A small-molecule ligand and the protein it binds are described below.
Small molecule (SMILES): CC(=O)N[C@H]1[C@H](O[C@H]2[C@H](O)[C@@H](NC(C)=O)CO[C@@H]2CO)O[C@H](CO)[C@@H](O[C@@H]2O[C@H](CO)[C@@H](O)[C@H](O)[C@@H]2O)[C@@H]1O

Binding-site contacts:
Ligand atom O4 contacts residue HIS114 of chain 1.E at 4.1 Å.
Ligand atom C5 contacts residue SER112 of chain 1.E at 4.5 Å.
Ligand atom O7 contacts residue HIS114 of chain 1.E at 3.9 Å.
Ligand atom C7 contacts residue SER111 of chain 1.E at 4.0 Å.
Ligand atom C8 contacts residue SER112 of chain 1.E at 3.9 Å.
Ligand atom C7 contacts residue SER112 of chain 1.E at 4.0 Å.
Ligand atom C2 contacts residue HIS114 of chain 1.E at 4.0 Å.
Ligand atom C2 contacts residue ASN110 of chain 1.E at 2.4 Å.
Ligand atom O5 contacts residue HIS114 of chain 1.E at 3.5 Å (h-bond).
Ligand atom C3 contacts residue HIS114 of chain 1.E at 3.8 Å.
Ligand atom O7 contacts residue ASN110 of chain 1.E at 3.6 Å.
Ligand atom C7 contacts residue HIS114 of chain 1.E at 4.5 Å.
Ligand atom C8 contacts residue SER111 of chain 1.E at 2.9 Å.
Ligand atom O5 contacts residue SER112 of chain 1.E at 4.2 Å.
Ligand atom C4 contacts residue ASN110 of chain 1.E at 4.2 Å.
Ligand atom N2 contacts residue ASN110 of chain 1.E at 2.9 Å (h-bond).
Ligand atom C3 contacts residue SER112 of chain 1.E at 3.9 Å.
Ligand atom N2 contacts residue SER112 of chain 1.E at 3.0 Å (h-bond).
Ligand atom C1 contacts residue SER112 of chain 1.E at 3.0 Å.
Ligand atom C3 contacts residue ASN110 of chain 1.E at 3.8 Å.
Ligand atom C1 contacts residue ASN110 of chain 1.E at 1.4 Å.
Ligand atom C6 contacts residue HIS114 of chain 1.E at 4.0 Å.
Ligand atom C7 contacts residue ASN110 of chain 1.E at 3.5 Å.
Ligand atom C2 contacts residue SER112 of chain 1.E at 3.4 Å.
Ligand atom C5 contacts residue ASN110 of chain 1.E at 3.6 Å.
Ligand atom C5 contacts residue HIS114 of chain 1.E at 3.1 Å.
Ligand atom O7 contacts residue SER111 of chain 1.E at 4.5 Å.
Ligand atom C4 contacts residue HIS114 of chain 1.E at 3.9 Å.
Ligand atom O5 contacts residue ASN110 of chain 1.E at 2.4 Å (h-bond).
Ligand atom C1 contacts residue HIS114 of chain 1.E at 3.3 Å.

Sequence of chain 1.E:
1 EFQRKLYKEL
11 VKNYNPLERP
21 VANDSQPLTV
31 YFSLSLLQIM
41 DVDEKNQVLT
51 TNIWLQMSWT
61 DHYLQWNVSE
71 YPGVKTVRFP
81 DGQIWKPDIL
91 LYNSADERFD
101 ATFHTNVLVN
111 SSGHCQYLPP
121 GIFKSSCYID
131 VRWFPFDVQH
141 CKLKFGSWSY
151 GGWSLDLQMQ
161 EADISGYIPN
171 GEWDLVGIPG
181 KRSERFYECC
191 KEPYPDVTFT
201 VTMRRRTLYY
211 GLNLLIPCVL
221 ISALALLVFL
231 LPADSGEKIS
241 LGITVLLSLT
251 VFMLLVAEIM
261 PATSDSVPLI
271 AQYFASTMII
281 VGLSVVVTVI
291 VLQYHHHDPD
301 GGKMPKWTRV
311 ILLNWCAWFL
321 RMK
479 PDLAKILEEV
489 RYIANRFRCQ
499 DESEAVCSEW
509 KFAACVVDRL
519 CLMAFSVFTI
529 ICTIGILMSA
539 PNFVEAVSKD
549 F